Binding-site contacts:
Ligand atom CD2 contacts residue ILE115 of chain 1.C at 3.6 Å (hydrophobic).
Ligand atom N contacts residue ARG67 of chain 1.C at 4.2 Å.
Ligand atom O contacts residue LEU111 of chain 1.C at 4.1 Å.
Ligand atom C contacts residue LEU111 of chain 1.C at 4.0 Å (hydrophobic).
Ligand atom N contacts residue GLN129 of chain 1.C at 4.0 Å.
Ligand atom CB contacts residue PHE74 of chain 1.C at 4.0 Å (hydrophobic).
Ligand atom CD2 contacts residue LEU130 of chain 1.C at 4.1 Å (hydrophobic).
Ligand atom C contacts residue LEU111 of chain 1.C at 4.1 Å (hydrophobic).
Ligand atom CA contacts residue ARG67 of chain 1.C at 4.0 Å.
Ligand atom CD2 contacts residue PHE74 of chain 1.C at 3.9 Å (hydrophobic).
Ligand atom O contacts residue ARG67 of chain 1.C at 4.2 Å.
Ligand atom C contacts residue LEU130 of chain 1.C at 4.1 Å (hydrophobic).
Ligand atom O contacts residue LYS71 of chain 1.C at 4.0 Å.
Ligand atom CD2 contacts residue TYR68 of chain 1.C at 4.1 Å (hydrophobic).
Ligand atom CB contacts residue GLN129 of chain 1.C at 3.8 Å.
Ligand atom CD1 contacts residue ASN127 of chain 1.C at 3.5 Å.
Ligand atom O contacts residue LEU130 of chain 1.C at 3.2 Å.
Ligand atom O contacts residue PHE74 of chain 1.C at 3.6 Å.
Ligand atom CD1 contacts residue ASN108 of chain 1.C at 3.8 Å.
Ligand atom CB contacts residue ARG67 of chain 1.C at 4.0 Å.
Ligand atom N contacts residue GLN129 of chain 1.C at 3.5 Å (h-bond).
Ligand atom CB contacts residue LEU111 of chain 1.C at 3.8 Å (hydrophobic).
Ligand atom C contacts residue LYS78 of chain 1.C at 3.7 Å.
Ligand atom CG contacts residue ARG67 of chain 1.C at 4.1 Å.
Ligand atom CG contacts residue ASN108 of chain 1.C at 4.1 Å.
Ligand atom O contacts residue LYS78 of chain 1.C at 3.2 Å (salt-bridge).
Ligand atom N contacts residue LEU111 of chain 1.C at 3.8 Å.
Ligand atom O contacts residue LYS71 of chain 1.C at 3.8 Å.
Ligand atom CD2 contacts residue LEU150 of chain 1.C at 3.9 Å (hydrophobic).
Ligand atom C contacts residue LYS78 of chain 1.C at 3.6 Å.
Ligand atom CA contacts residue LYS78 of chain 1.C at 3.9 Å.
Ligand atom CD1 contacts residue PHE104 of chain 1.C at 4.0 Å (hydrophobic).
Ligand atom O contacts residue LYS78 of chain 1.C at 2.6 Å (salt-bridge).
Ligand atom CA contacts residue GLN129 of chain 1.C at 4.1 Å.
Ligand atom CD2 contacts residue ARG67 of chain 1.C at 4.2 Å.
Ligand atom CD1 contacts residue TYR68 of chain 1.C at 3.5 Å (hydrophobic).
Ligand atom CA contacts residue LEU111 of chain 1.C at 4.0 Å (hydrophobic).
Ligand atom CD1 contacts residue ARG67 of chain 1.C at 4.0 Å.
Ligand atom CD1 contacts residue PHE74 of chain 1.C at 3.9 Å (hydrophobic).
Ligand atom CD2 contacts residue LYS71 of chain 1.C at 3.6 Å.

The small molecule below binds the protein below.
Small molecule (SMILES): CC(C)C[C@H](NC(=O)CN)C(=O)N[C@@H](CCC(=O)O)C(=O)N[C@@H](CC(C)C)C(=O)N[C@@H](CO)C(=O)N[C@@H](CC(C)C)C(=O)NCC=O

Sequence of chain 1.C:
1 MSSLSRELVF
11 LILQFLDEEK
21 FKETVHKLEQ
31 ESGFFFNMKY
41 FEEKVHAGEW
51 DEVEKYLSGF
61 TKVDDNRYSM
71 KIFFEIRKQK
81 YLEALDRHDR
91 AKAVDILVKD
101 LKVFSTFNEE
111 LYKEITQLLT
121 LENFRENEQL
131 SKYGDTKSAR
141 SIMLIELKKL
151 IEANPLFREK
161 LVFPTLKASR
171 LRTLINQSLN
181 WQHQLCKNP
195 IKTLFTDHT